Sequence of chain 5.A:
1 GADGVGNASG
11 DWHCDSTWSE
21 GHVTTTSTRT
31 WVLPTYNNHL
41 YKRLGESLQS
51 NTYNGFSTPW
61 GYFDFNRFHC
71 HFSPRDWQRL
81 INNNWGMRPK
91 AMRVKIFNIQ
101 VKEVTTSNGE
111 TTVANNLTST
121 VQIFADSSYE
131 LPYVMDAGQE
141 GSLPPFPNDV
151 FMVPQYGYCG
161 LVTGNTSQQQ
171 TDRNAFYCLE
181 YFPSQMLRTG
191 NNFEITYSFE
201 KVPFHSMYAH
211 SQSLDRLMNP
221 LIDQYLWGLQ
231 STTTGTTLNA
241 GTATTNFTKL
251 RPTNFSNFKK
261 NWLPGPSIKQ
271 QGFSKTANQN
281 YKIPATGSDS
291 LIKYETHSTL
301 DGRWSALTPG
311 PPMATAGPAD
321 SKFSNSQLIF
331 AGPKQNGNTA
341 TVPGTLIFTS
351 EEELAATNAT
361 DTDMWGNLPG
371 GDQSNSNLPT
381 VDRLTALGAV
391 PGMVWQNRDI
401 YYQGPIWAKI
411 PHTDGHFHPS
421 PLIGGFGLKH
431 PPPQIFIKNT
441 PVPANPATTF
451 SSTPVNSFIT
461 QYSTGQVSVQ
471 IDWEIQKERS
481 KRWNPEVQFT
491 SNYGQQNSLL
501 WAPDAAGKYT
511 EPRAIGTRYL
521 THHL

A small-molecule ligand and the protein it binds are described below.
Small molecule (SMILES): Nc1ncnc2c1ncn2[C@H]1C[C@H](O)[C@@H](COP(=O)(O)O)O1

Binding-site contacts:
Ligand atom N3 contacts residue PRO203 of chain 5.A at 4.4 Å.
Ligand atom N9 contacts residue PRO203 of chain 5.A at 4.2 Å.
Ligand atom C6 contacts residue VAL202 of chain 5.A at 3.9 Å (hydrophobic).
Ligand atom O2P contacts residue HIS416 of chain 5.A at 2.8 Å (h-bond).
Ligand atom C2 contacts residue GLY427 of chain 5.A at 3.4 Å.
Ligand atom N7 contacts residue HIS418 of chain 5.A at 4.4 Å.
Ligand atom C2' contacts residue PRO203 of chain 5.A at 4.0 Å (hydrophobic).
Ligand atom C4 contacts residue PRO419 of chain 5.A at 4.2 Å (hydrophobic).
Ligand atom C8 contacts residue HIS418 of chain 5.A at 3.7 Å.
Ligand atom C2 contacts residue VAL202 of chain 5.A at 4.3 Å (hydrophobic).
Ligand atom N6 contacts residue PRO419 of chain 5.A at 3.4 Å (h-bond).
Ligand atom N6 contacts residue VAL202 of chain 5.A at 4.0 Å.
Ligand atom N6 contacts residue SER420 of chain 5.A at 4.0 Å.
Ligand atom O4' contacts residue PRO419 of chain 5.A at 4.3 Å.
Ligand atom C5 contacts residue PRO419 of chain 5.A at 3.7 Å (hydrophobic).
Ligand atom P contacts residue HIS416 of chain 5.A at 4.0 Å.
Ligand atom C5 contacts residue SER420 of chain 5.A at 4.3 Å.
Ligand atom N3 contacts residue PRO419 of chain 5.A at 4.3 Å.
Ligand atom C8 contacts residue PRO203 of chain 5.A at 4.4 Å (hydrophobic).
Ligand atom N7 contacts residue PRO419 of chain 5.A at 4.3 Å.
Ligand atom N1 contacts residue PRO419 of chain 5.A at 3.5 Å (h-bond).
Ligand atom C2 contacts residue PRO419 of chain 5.A at 4.0 Å (hydrophobic).
Ligand atom C6 contacts residue PRO203 of chain 5.A at 4.4 Å (hydrophobic).
Ligand atom C1' contacts residue HIS418 of chain 5.A at 4.1 Å.
Ligand atom C6 contacts residue GLY427 of chain 5.A at 3.7 Å.
Ligand atom O5' contacts residue PRO419 of chain 5.A at 3.9 Å.
Ligand atom O2P contacts residue PRO419 of chain 5.A at 4.2 Å.
Ligand atom N9 contacts residue HIS418 of chain 5.A at 4.3 Å.
Ligand atom N1 contacts residue VAL202 of chain 5.A at 3.7 Å.
Ligand atom O1P contacts residue HIS416 of chain 5.A at 4.2 Å.
Ligand atom C6 contacts residue PRO419 of chain 5.A at 3.2 Å (hydrophobic).
Ligand atom N6 contacts residue PHE426 of chain 5.A at 3.8 Å.
Ligand atom N7 contacts residue SER420 of chain 5.A at 3.9 Å.
Ligand atom C5 contacts residue PRO203 of chain 5.A at 4.3 Å (hydrophobic).
Ligand atom N1 contacts residue GLY427 of chain 5.A at 2.7 Å (h-bond).
Ligand atom O4' contacts residue HIS418 of chain 5.A at 4.1 Å.
Ligand atom C4 contacts residue PRO203 of chain 5.A at 4.2 Å (hydrophobic).
Ligand atom C6 contacts residue SER420 of chain 5.A at 4.3 Å.
Ligand atom N6 contacts residue GLY425 of chain 5.A at 4.1 Å.
Ligand atom N6 contacts residue GLY427 of chain 5.A at 2.8 Å (h-bond).